Binding-site contacts:
Ligand atom NBC contacts residue ASP694 of chain 1.A at 3.2 Å (salt-bridge).
Ligand atom NAP contacts residue ILE821 of chain 1.A at 4.0 Å.
Ligand atom CAZ contacts residue ASP694 of chain 1.A at 3.7 Å.
Ligand atom OAB contacts residue VAL740 of chain 1.A at 2.5 Å (h-bond).
Ligand atom CAC contacts residue MET811 of chain 1.A at 4.0 Å (hydrophobic).
Ligand atom CAN contacts residue THR745 of chain 1.A at 3.5 Å.
Ligand atom FAS contacts residue LYS691 of chain 1.A at 3.0 Å.
Ligand atom CBA contacts residue ASP822 of chain 1.A at 3.7 Å.
Ligand atom CBA contacts residue ILE737 of chain 1.A at 4.0 Å (hydrophobic).
Ligand atom CAC contacts residue ILE739 of chain 1.A at 4.0 Å (hydrophobic).
Ligand atom CAZ contacts residue ILE737 of chain 1.A at 4.0 Å (hydrophobic).
Ligand atom CAD contacts residue GLU738 of chain 1.A at 3.3 Å.
Ligand atom OAG contacts residue LYS748 of chain 1.A at 3.2 Å (salt-bridge).
Ligand atom CAI contacts residue MET662 of chain 1.A at 4.0 Å (hydrophobic).
Ligand atom FAX contacts residue ILE689 of chain 1.A at 3.8 Å.
Ligand atom OAB contacts residue ILE739 of chain 1.A at 3.4 Å.
Ligand atom NAL contacts residue ILE689 of chain 1.A at 3.9 Å.
Ligand atom CAA contacts residue PHE819 of chain 1.A at 3.9 Å (hydrophobic).
Ligand atom CAA contacts residue VAL740 of chain 1.A at 3.5 Å (hydrophobic).
Ligand atom CAA contacts residue GLU738 of chain 1.A at 3.4 Å.
Ligand atom FAS contacts residue PRO668 of chain 1.A at 4.0 Å.
Ligand atom NAY contacts residue ASP699 of chain 1.A at 3.6 Å.
Ligand atom NAY contacts residue ASP822 of chain 1.A at 3.3 Å.
Ligand atom CAM contacts residue ILE689 of chain 1.A at 3.5 Å (hydrophobic).
Ligand atom NAE contacts residue ILE689 of chain 1.A at 3.8 Å.
Ligand atom FBB contacts residue SER664 of chain 1.A at 3.9 Å.
Ligand atom NBC contacts residue ASP699 of chain 1.A at 3.3 Å (salt-bridge).
Ligand atom OAB contacts residue GLU738 of chain 1.A at 3.6 Å.
Ligand atom NBC contacts residue LEU696 of chain 1.A at 3.7 Å.
Ligand atom NAR contacts residue ILE689 of chain 1.A at 3.6 Å.
Ligand atom CAT contacts residue ASP822 of chain 1.A at 3.7 Å.
Ligand atom CAD contacts residue ILE737 of chain 1.A at 4.0 Å (hydrophobic).
Ligand atom FAX contacts residue MET662 of chain 1.A at 3.2 Å.
Ligand atom CBA contacts residue ASP694 of chain 1.A at 3.5 Å.
Ligand atom CAI contacts residue SER664 of chain 1.A at 3.8 Å.
Ligand atom CAZ contacts residue ASP699 of chain 1.A at 3.9 Å.
Ligand atom CAN contacts residue LYS748 of chain 1.A at 3.4 Å.
Ligand atom CAC contacts residue VAL740 of chain 1.A at 3.5 Å (hydrophobic).
Ligand atom CAZ contacts residue ASP822 of chain 1.A at 3.3 Å.
Ligand atom NBC contacts residue ASP822 of chain 1.A at 3.0 Å (salt-bridge).

Sequence of chain 1.A:
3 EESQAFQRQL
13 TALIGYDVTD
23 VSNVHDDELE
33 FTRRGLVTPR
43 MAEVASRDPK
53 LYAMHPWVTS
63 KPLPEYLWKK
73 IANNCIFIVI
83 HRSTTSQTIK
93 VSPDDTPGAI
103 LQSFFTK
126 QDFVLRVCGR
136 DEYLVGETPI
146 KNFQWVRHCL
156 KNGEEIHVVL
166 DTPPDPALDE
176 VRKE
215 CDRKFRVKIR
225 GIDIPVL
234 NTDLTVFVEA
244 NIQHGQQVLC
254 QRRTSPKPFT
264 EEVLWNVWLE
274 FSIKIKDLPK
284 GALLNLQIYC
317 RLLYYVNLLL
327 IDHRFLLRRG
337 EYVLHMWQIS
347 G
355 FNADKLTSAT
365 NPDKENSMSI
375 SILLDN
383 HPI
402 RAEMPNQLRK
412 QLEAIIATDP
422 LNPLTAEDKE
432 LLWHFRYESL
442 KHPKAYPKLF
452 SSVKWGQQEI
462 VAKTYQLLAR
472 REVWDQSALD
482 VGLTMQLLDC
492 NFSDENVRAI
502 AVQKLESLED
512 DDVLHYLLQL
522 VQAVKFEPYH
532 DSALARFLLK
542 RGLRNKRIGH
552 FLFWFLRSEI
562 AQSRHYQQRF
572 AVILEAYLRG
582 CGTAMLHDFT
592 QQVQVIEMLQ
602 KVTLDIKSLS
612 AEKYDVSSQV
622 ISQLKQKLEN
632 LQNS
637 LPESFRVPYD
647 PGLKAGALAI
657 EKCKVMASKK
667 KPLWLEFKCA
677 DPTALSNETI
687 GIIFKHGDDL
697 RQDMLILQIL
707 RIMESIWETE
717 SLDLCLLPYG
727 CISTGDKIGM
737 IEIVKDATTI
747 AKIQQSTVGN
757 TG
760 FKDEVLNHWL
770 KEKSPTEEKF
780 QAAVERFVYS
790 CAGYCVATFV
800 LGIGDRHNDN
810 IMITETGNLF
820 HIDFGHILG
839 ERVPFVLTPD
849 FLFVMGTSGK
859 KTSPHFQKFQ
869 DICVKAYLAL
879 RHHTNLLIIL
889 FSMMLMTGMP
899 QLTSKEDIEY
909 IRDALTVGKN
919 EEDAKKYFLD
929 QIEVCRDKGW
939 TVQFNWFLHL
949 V

The protein below binds the small molecule below.
Small molecule (SMILES): Nc1cc(C(F)(F)F)c(-c2nc(N3CCOCC3)nc(N3CCOCC3)n2)cn1